This small molecule binds to this protein.
Small molecule (SMILES): Nc1nccc2c(S(=O)(=O)N3CCCNCC3)cccc12

Sequence of chain 1.A:
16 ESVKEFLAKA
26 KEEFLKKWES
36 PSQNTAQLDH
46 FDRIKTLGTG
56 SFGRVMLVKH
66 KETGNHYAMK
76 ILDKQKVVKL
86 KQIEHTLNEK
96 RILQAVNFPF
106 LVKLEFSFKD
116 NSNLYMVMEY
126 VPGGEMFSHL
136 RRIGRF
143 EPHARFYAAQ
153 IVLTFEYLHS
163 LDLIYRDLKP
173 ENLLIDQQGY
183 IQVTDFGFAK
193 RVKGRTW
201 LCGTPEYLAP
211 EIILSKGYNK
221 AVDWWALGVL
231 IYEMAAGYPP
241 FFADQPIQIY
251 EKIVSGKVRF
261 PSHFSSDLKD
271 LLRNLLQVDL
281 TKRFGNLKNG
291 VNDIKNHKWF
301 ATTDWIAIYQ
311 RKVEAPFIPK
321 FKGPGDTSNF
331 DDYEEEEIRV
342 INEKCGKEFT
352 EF

Binding-site contacts:
Ligand atom C7 contacts residue GLU130 of chain 1.A at 3.5 Å.
Ligand atom C13 contacts residue ALA73 of chain 1.A at 3.7 Å (hydrophobic).
Ligand atom O1 contacts residue PHE330 of chain 1.A at 3.1 Å.
Ligand atom C contacts residue LEU176 of chain 1.A at 3.4 Å (hydrophobic).
Ligand atom C6 contacts residue GLU130 of chain 1.A at 3.5 Å.
Ligand atom C8 contacts residue GLU130 of chain 1.A at 3.8 Å.
Ligand atom N3 contacts residue GLU173 of chain 1.A at 3.2 Å (salt-bridge).
Ligand atom C10 contacts residue VAL60 of chain 1.A at 3.8 Å (hydrophobic).
Ligand atom N1 contacts residue TYR125 of chain 1.A at 3.7 Å.
Ligand atom C4 contacts residue VAL60 of chain 1.A at 3.9 Å (hydrophobic).
Ligand atom N1 contacts residue LEU176 of chain 1.A at 3.4 Å.
Ligand atom N contacts residue GLU124 of chain 1.A at 2.8 Å (salt-bridge).
Ligand atom C12 contacts residue MET123 of chain 1.A at 3.8 Å (hydrophobic).
Ligand atom N3 contacts residue GLU130 of chain 1.A at 3.0 Å (salt-bridge).
Ligand atom C9 contacts residue GLU173 of chain 1.A at 3.4 Å.
Ligand atom O contacts residue VAL60 of chain 1.A at 3.5 Å.
Ligand atom C3 contacts residue LEU176 of chain 1.A at 3.5 Å (hydrophobic).
Ligand atom C2 contacts residue LEU176 of chain 1.A at 3.5 Å (hydrophobic).
Ligand atom C contacts residue GLU124 of chain 1.A at 3.8 Å.
Ligand atom C13 contacts residue LEU176 of chain 1.A at 3.5 Å (hydrophobic).
Ligand atom C8 contacts residue ASN174 of chain 1.A at 3.6 Å.
Ligand atom C1 contacts residue LEU176 of chain 1.A at 3.4 Å (hydrophobic).
Ligand atom N contacts residue MET123 of chain 1.A at 3.9 Å.
Ligand atom C5 contacts residue GLY53 of chain 1.A at 3.9 Å.
Ligand atom N contacts residue ALA73 of chain 1.A at 3.5 Å.
Ligand atom O contacts residue GLY53 of chain 1.A at 3.6 Å (h-bond).
Ligand atom C contacts residue ALA73 of chain 1.A at 3.3 Å (hydrophobic).
Ligand atom N contacts residue VAL107 of chain 1.A at 3.7 Å.
Ligand atom C8 contacts residue GLU173 of chain 1.A at 3.0 Å.
Ligand atom C1 contacts residue TYR125 of chain 1.A at 3.6 Å (hydrophobic).
Ligand atom C11 contacts residue THR186 of chain 1.A at 3.9 Å.
Ligand atom C2 contacts residue PHE330 of chain 1.A at 3.7 Å (hydrophobic).
Ligand atom C9 contacts residue GLU130 of chain 1.A at 3.5 Å.
Ligand atom N1 contacts residue ALA73 of chain 1.A at 3.6 Å.
Ligand atom O contacts residue LEU52 of chain 1.A at 3.5 Å.
Ligand atom N1 contacts residue GLU124 of chain 1.A at 4.0 Å.
Ligand atom N1 contacts residue VAL126 of chain 1.A at 3.1 Å (h-bond).
Ligand atom C1 contacts residue VAL126 of chain 1.A at 3.6 Å (hydrophobic).
Ligand atom C12 contacts residue THR186 of chain 1.A at 3.8 Å.
Ligand atom C1 contacts residue PHE330 of chain 1.A at 3.6 Å (hydrophobic).